Sequence of chain 1.B:
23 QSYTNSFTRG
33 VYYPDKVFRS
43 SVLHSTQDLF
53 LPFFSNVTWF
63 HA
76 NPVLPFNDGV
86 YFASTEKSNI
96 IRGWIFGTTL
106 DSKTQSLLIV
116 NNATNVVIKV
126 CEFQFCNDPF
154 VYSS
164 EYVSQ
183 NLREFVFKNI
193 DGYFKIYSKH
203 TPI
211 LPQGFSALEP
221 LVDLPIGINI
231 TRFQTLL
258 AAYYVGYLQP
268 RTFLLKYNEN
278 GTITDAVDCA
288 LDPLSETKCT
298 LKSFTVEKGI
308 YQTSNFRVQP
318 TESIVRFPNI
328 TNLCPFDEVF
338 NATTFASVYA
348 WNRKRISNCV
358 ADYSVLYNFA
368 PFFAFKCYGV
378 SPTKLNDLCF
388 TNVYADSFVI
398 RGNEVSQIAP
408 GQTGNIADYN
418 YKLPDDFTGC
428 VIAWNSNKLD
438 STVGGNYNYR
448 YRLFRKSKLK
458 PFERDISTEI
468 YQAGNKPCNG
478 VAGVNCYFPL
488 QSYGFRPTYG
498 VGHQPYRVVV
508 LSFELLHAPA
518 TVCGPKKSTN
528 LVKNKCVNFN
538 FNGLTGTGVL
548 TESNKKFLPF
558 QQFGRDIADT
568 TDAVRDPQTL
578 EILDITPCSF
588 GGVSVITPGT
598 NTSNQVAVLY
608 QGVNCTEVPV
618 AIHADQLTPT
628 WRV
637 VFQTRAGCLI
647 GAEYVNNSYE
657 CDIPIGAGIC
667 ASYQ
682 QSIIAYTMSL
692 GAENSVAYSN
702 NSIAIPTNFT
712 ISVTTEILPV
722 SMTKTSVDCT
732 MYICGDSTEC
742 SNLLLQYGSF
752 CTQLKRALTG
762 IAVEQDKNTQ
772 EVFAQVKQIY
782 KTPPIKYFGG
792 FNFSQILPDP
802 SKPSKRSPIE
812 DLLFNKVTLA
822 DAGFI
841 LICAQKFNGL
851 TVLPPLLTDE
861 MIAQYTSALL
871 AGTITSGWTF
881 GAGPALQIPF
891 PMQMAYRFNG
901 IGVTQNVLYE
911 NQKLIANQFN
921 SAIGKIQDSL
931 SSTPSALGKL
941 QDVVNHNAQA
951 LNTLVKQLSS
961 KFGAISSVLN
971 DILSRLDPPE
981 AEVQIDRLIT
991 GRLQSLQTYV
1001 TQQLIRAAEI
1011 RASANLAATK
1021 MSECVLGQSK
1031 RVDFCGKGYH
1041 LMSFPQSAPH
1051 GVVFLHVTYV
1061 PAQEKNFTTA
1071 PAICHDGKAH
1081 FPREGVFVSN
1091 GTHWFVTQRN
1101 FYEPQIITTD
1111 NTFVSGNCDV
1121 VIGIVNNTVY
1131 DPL

Sequence of chain 1.C:
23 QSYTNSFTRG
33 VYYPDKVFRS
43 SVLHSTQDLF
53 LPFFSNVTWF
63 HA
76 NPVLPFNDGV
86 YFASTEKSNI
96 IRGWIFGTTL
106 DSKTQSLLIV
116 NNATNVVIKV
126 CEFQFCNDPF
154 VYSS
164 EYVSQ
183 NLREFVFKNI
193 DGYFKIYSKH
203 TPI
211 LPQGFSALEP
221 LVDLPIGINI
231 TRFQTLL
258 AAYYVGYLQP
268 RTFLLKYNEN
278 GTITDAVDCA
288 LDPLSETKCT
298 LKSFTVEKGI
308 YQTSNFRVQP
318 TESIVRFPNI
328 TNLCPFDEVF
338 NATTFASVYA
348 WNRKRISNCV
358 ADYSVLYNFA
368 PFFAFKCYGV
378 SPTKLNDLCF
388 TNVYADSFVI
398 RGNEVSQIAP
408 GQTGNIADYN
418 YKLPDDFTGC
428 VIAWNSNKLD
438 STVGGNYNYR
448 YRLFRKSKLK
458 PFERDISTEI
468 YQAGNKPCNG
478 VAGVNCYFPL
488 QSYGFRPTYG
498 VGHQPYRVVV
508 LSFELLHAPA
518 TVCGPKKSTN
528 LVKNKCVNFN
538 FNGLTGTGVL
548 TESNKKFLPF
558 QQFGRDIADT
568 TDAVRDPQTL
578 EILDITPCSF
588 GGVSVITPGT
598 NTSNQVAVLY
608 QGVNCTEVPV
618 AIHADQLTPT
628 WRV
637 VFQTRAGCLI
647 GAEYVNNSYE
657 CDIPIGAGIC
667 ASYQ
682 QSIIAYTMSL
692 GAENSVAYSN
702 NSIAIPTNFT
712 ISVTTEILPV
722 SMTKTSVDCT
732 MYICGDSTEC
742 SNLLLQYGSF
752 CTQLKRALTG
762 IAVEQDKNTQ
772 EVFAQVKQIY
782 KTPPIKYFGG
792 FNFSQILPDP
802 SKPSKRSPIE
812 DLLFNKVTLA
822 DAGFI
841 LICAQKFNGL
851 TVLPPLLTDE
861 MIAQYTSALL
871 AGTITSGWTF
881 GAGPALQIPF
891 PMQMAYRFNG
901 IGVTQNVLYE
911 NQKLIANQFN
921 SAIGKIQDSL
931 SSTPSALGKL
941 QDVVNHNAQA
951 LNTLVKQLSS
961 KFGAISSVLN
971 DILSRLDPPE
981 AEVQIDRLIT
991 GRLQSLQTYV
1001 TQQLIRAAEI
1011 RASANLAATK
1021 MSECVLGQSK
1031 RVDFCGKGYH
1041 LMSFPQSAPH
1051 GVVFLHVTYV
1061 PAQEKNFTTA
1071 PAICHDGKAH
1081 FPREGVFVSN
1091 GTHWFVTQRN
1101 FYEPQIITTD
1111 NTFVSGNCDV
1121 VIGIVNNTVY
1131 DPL

Binding-site contacts:
Ligand atom O7 contacts residue ASN611 of chain 1.B at 4.4 Å.
Ligand atom O6 contacts residue ASN611 of chain 1.B at 4.4 Å.
Ligand atom C1 contacts residue ASN611 of chain 1.B at 1.4 Å.
Ligand atom C7 contacts residue ASN611 of chain 1.B at 3.9 Å.
Ligand atom C5 contacts residue ASN611 of chain 1.B at 3.7 Å.
Ligand atom C2 contacts residue ASN611 of chain 1.B at 2.4 Å.
Ligand atom C7 contacts residue ILE826 of chain 1.C at 4.5 Å (hydrophobic).
Ligand atom C4 contacts residue ASN611 of chain 1.B at 4.2 Å.
Ligand atom N2 contacts residue GLN639 of chain 1.B at 4.4 Å.
Ligand atom O5 contacts residue ASN611 of chain 1.B at 2.4 Å (h-bond).
Ligand atom C8 contacts residue ILE826 of chain 1.C at 3.7 Å (hydrophobic).
Ligand atom C8 contacts residue GLN639 of chain 1.B at 4.0 Å.
Ligand atom C3 contacts residue ASN611 of chain 1.B at 3.8 Å.
Ligand atom N2 contacts residue ASN611 of chain 1.B at 2.9 Å (h-bond).

This protein binds this small molecule.
Small molecule (SMILES): CC(=O)N[C@@H]1[C@@H](O)[C@H](O)[C@@H](CO)O[C@H]1O